Binding-site contacts:
Ligand atom C8 contacts residue ASN100 of chain 1.D at 4.4 Å.
Ligand atom C1 contacts residue ASN100 of chain 1.D at 1.4 Å.
Ligand atom C5 contacts residue ASN100 of chain 1.D at 3.7 Å.
Ligand atom C7 contacts residue ASN100 of chain 1.D at 3.2 Å.
Ligand atom O5 contacts residue SER102 of chain 1.D at 2.9 Å (h-bond).
Ligand atom N2 contacts residue ASN100 of chain 1.D at 3.0 Å (h-bond).
Ligand atom C1 contacts residue SER102 of chain 1.D at 3.3 Å.
Ligand atom C6 contacts residue SER102 of chain 1.D at 4.0 Å.
Ligand atom C3 contacts residue ASN100 of chain 1.D at 3.8 Å.
Ligand atom C5 contacts residue SER102 of chain 1.D at 3.8 Å.
Ligand atom O7 contacts residue ASN100 of chain 1.D at 2.9 Å (h-bond).
Ligand atom O6 contacts residue SER102 of chain 1.D at 3.1 Å (h-bond).
Ligand atom C4 contacts residue ASN100 of chain 1.D at 4.2 Å.
Ligand atom O5 contacts residue ASN100 of chain 1.D at 2.4 Å (h-bond).
Ligand atom C2 contacts residue ASN100 of chain 1.D at 2.5 Å.

Sequence of chain 1.D:
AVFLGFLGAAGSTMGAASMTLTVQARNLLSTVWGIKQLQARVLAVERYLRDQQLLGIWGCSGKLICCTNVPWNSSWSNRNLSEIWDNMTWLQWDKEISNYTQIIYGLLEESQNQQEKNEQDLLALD

The small molecule below binds the protein below.
Small molecule (SMILES): CC(=O)N[C@@H]1[C@@H](O)[C@H](O)[C@@H](CO)O[C@H]1O